Binding-site contacts:
Ligand atom C2 contacts residue ARG205 of chain 2.A at 4.0 Å.
Ligand atom C4 contacts residue ARG205 of chain 2.A at 4.0 Å.
Ligand atom C7 contacts residue PHE539 of chain 2.A at 4.2 Å (hydrophobic).
Ligand atom N2 contacts residue PHE539 of chain 2.A at 4.4 Å.
Ligand atom C2 contacts residue ASP545 of chain 2.A at 4.5 Å.
Ligand atom N2 contacts residue ASN541 of chain 2.A at 2.9 Å (h-bond).
Ligand atom C1 contacts residue ARG205 of chain 2.A at 3.4 Å.
Ligand atom C4 contacts residue ASN541 of chain 2.A at 4.2 Å.
Ligand atom C6 contacts residue ASN207 of chain 2.A at 3.2 Å.
Ligand atom C3 contacts residue ASN541 of chain 2.A at 3.7 Å.
Ligand atom O7 contacts residue ASN541 of chain 2.A at 4.3 Å.
Ligand atom O3 contacts residue ARG205 of chain 2.A at 4.4 Å.
Ligand atom C2 contacts residue ASN541 of chain 2.A at 2.5 Å.
Ligand atom C1 contacts residue ASN541 of chain 2.A at 1.4 Å.
Ligand atom N2 contacts residue ARG205 of chain 2.A at 4.3 Å.
Ligand atom C3 contacts residue ARG205 of chain 2.A at 3.7 Å.
Ligand atom C7 contacts residue ASP545 of chain 2.A at 3.9 Å.
Ligand atom C7 contacts residue ASN541 of chain 2.A at 3.8 Å.
Ligand atom O6 contacts residue ASN207 of chain 2.A at 4.0 Å.
Ligand atom O5 contacts residue ASN207 of chain 2.A at 2.9 Å (h-bond).
Ligand atom O7 contacts residue ASP545 of chain 2.A at 2.9 Å (salt-bridge).
Ligand atom O5 contacts residue ASN541 of chain 2.A at 2.3 Å (h-bond).
Ligand atom C5 contacts residue ASN207 of chain 2.A at 3.5 Å.
Ligand atom C1 contacts residue ASN207 of chain 2.A at 3.9 Å.
Ligand atom C8 contacts residue PHE539 of chain 2.A at 3.6 Å (hydrophobic).
Ligand atom O4 contacts residue ARG205 of chain 2.A at 3.4 Å.
Ligand atom C5 contacts residue ARG205 of chain 2.A at 3.9 Å.
Ligand atom O5 contacts residue ARG205 of chain 2.A at 4.1 Å.
Ligand atom C5 contacts residue ASN541 of chain 2.A at 3.6 Å.

The small molecule below binds the protein below.
Small molecule (SMILES): CC(=O)N[C@@H]1[C@@H](O)[C@H](O)[C@@H](CO)O[C@H]1O

Sequence of chain 2.A:
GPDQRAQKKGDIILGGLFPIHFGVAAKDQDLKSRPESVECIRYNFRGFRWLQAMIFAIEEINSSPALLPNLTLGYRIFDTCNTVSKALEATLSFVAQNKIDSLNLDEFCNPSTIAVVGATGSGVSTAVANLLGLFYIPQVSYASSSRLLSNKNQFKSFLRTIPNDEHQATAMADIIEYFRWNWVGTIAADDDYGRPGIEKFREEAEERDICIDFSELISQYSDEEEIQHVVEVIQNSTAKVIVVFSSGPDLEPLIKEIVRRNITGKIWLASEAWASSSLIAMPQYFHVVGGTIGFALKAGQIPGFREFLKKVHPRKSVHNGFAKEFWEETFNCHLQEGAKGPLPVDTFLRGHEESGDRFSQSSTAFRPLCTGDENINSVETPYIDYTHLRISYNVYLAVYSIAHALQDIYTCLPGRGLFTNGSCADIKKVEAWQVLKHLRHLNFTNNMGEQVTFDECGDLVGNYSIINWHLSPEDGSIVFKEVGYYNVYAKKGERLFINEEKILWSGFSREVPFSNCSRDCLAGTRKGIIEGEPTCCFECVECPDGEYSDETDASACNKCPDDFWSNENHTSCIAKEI